Binding-site contacts:
Ligand atom CAF contacts residue MET108 of chain 1.B at 3.8 Å (hydrophobic).
Ligand atom NAO contacts residue ASN37 of chain 1.B at 3.8 Å.
Ligand atom CAL contacts residue ASN37 of chain 1.B at 3.8 Å.
Ligand atom NAO contacts residue LYS35 of chain 1.B at 3.5 Å (salt-bridge).
Ligand atom CAQ contacts residue MET108 of chain 1.B at 3.4 Å (hydrophobic).
Ligand atom CAT contacts residue ASP150 of chain 1.B at 3.4 Å.
Ligand atom CAT contacts residue THR53 of chain 1.B at 3.6 Å.
Ligand atom NAP contacts residue LYS35 of chain 1.B at 2.9 Å (salt-bridge).
Ligand atom CAJ contacts residue TRP51 of chain 1.B at 3.1 Å (hydrophobic).
Ligand atom OAD contacts residue SER52 of chain 1.B at 3.7 Å.
Ligand atom OAE contacts residue SER36 of chain 1.B at 4.0 Å.
Ligand atom CAU contacts residue LYS35 of chain 1.B at 2.9 Å.
Ligand atom CAF contacts residue LEU54 of chain 1.B at 3.5 Å (hydrophobic).
Ligand atom CAR contacts residue SER52 of chain 1.B at 3.9 Å.
Ligand atom CAR contacts residue TRP51 of chain 1.B at 3.4 Å (hydrophobic).
Ligand atom OAE contacts residue LYS35 of chain 1.B at 3.0 Å (salt-bridge).
Ligand atom CAH contacts residue LEU54 of chain 1.B at 3.9 Å (hydrophobic).
Ligand atom CAS contacts residue MET108 of chain 1.B at 3.8 Å (hydrophobic).
Ligand atom CAT contacts residue SER52 of chain 1.B at 3.8 Å.
Ligand atom CAJ contacts residue SER52 of chain 1.B at 3.0 Å.
Ligand atom CAU contacts residue ARG78 of chain 1.B at 3.8 Å.
Ligand atom CAC contacts residue TRP102 of chain 1.B at 3.3 Å (hydrophobic).
Ligand atom CAK contacts residue MET108 of chain 1.B at 3.9 Å (hydrophobic).
Ligand atom CAI contacts residue PRO105 of chain 1.B at 3.6 Å (hydrophobic).
Ligand atom CAL contacts residue ASN41 of chain 1.B at 4.0 Å.
Ligand atom OAE contacts residue ARG78 of chain 1.B at 2.5 Å (salt-bridge).
Ligand atom CAL contacts residue TRP51 of chain 1.B at 3.7 Å (hydrophobic).
Ligand atom CAT contacts residue LYS35 of chain 1.B at 3.5 Å.
Ligand atom NAX contacts residue SER52 of chain 1.B at 3.6 Å.
Ligand atom CAI contacts residue MET108 of chain 1.B at 3.8 Å (hydrophobic).
Ligand atom OAD contacts residue TRP51 of chain 1.B at 3.2 Å (h-bond).
Ligand atom CAG contacts residue LEU113 of chain 1.B at 3.5 Å (hydrophobic).
Ligand atom OAD contacts residue ASP150 of chain 1.B at 3.2 Å (salt-bridge).
Ligand atom CAU contacts residue ASP150 of chain 1.B at 3.8 Å.
Ligand atom OAE contacts residue ASN37 of chain 1.B at 4.0 Å.
Ligand atom CAS contacts residue PRO105 of chain 1.B at 3.9 Å (hydrophobic).
Ligand atom NAP contacts residue ASP150 of chain 1.B at 2.8 Å (salt-bridge).
Ligand atom CAG contacts residue MET108 of chain 1.B at 3.4 Å (hydrophobic).
Ligand atom OAD contacts residue THR53 of chain 1.B at 2.4 Å (h-bond).
Ligand atom CAT contacts residue TRP51 of chain 1.B at 3.6 Å (hydrophobic).

A small-molecule ligand and the protein it binds are described below.
Small molecule (SMILES): CN(CC1=NC(=O)NC(=O)C1)Cc1ccccc1

Sequence of chain 1.B:
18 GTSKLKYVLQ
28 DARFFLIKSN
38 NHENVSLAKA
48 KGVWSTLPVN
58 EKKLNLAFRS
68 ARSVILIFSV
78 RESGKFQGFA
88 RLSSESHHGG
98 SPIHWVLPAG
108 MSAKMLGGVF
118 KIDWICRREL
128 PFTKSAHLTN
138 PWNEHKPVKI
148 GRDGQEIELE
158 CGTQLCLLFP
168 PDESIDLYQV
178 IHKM